Sequence of chain 1.A:
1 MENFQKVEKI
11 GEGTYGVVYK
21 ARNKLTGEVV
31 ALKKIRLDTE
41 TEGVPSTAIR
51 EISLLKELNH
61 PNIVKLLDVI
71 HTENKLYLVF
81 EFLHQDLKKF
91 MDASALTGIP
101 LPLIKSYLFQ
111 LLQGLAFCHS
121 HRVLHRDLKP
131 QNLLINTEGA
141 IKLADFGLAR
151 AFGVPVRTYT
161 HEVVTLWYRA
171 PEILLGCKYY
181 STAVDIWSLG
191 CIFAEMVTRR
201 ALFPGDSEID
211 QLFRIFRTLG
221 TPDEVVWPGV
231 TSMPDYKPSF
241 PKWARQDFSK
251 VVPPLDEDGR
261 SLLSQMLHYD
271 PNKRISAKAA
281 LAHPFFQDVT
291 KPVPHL

The small molecule below binds the protein below.
Small molecule (SMILES): Cc1nc(N)sc1-c1ccnc(Nc2cccc([N+](=O)[O-])c2)n1

Binding-site contacts:
Ligand atom C4B contacts residue LYS89 of chain 1.A at 3.6 Å.
Ligand atom C4B contacts residue ASP86 of chain 1.A at 3.8 Å.
Ligand atom C6B contacts residue HIS84 of chain 1.A at 3.5 Å.
Ligand atom O9B contacts residue GLY11 of chain 1.A at 3.6 Å.
Ligand atom C2 contacts residue LEU134 of chain 1.A at 3.9 Å (hydrophobic).
Ligand atom O9B contacts residue ILE10 of chain 1.A at 3.8 Å.
Ligand atom N7B contacts residue ASP86 of chain 1.A at 3.7 Å.
Ligand atom N7 contacts residue ILE10 of chain 1.A at 3.3 Å.
Ligand atom C6 contacts residue ALA31 of chain 1.A at 3.4 Å (hydrophobic).
Ligand atom O8B contacts residue ILE10 of chain 1.A at 3.6 Å.
Ligand atom N7 contacts residue LEU83 of chain 1.A at 2.8 Å (h-bond).
Ligand atom N1 contacts residue ALA31 of chain 1.A at 3.6 Å.
Ligand atom N7A contacts residue ASP145 of chain 1.A at 3.1 Å (salt-bridge).
Ligand atom C2 contacts residue LEU83 of chain 1.A at 3.6 Å (hydrophobic).
Ligand atom C6 contacts residue LEU83 of chain 1.A at 3.9 Å (hydrophobic).
Ligand atom C6B contacts residue GLN85 of chain 1.A at 3.9 Å.
Ligand atom C5 contacts residue LEU134 of chain 1.A at 3.6 Å (hydrophobic).
Ligand atom C6B contacts residue LEU83 of chain 1.A at 3.2 Å (hydrophobic).
Ligand atom O8B contacts residue ASP86 of chain 1.A at 3.0 Å (salt-bridge).
Ligand atom N7B contacts residue ILE10 of chain 1.A at 3.6 Å.
Ligand atom C1B contacts residue ILE10 of chain 1.A at 3.7 Å (hydrophobic).
Ligand atom C6A contacts residue PHE80 of chain 1.A at 3.4 Å (hydrophobic).
Ligand atom C1B contacts residue LEU83 of chain 1.A at 3.4 Å (hydrophobic).
Ligand atom C4 contacts residue LEU134 of chain 1.A at 3.6 Å (hydrophobic).
Ligand atom C3B contacts residue ILE10 of chain 1.A at 3.7 Å (hydrophobic).
Ligand atom C6 contacts residue GLU81 of chain 1.A at 3.2 Å.
Ligand atom C2B contacts residue LEU134 of chain 1.A at 3.7 Å (hydrophobic).
Ligand atom C2 contacts residue ILE10 of chain 1.A at 3.9 Å (hydrophobic).
Ligand atom C5B contacts residue HIS84 of chain 1.A at 3.5 Å.
Ligand atom N1 contacts residue GLU81 of chain 1.A at 3.9 Å.
Ligand atom C5B contacts residue ASP86 of chain 1.A at 4.0 Å.
Ligand atom C5 contacts residue ALA31 of chain 1.A at 3.8 Å (hydrophobic).
Ligand atom N3 contacts residue VAL18 of chain 1.A at 3.9 Å.
Ligand atom N1 contacts residue LEU134 of chain 1.A at 3.9 Å.
Ligand atom C6 contacts residue LEU134 of chain 1.A at 3.7 Å (hydrophobic).
Ligand atom C4B contacts residue ILE10 of chain 1.A at 3.6 Å (hydrophobic).
Ligand atom N1 contacts residue LEU83 of chain 1.A at 3.2 Å (h-bond).
Ligand atom N7A contacts residue GLY13 of chain 1.A at 3.6 Å.
Ligand atom N3 contacts residue LEU134 of chain 1.A at 3.7 Å.
Ligand atom C5B contacts residue GLN85 of chain 1.A at 3.6 Å.